Sequence of chain 41.D:
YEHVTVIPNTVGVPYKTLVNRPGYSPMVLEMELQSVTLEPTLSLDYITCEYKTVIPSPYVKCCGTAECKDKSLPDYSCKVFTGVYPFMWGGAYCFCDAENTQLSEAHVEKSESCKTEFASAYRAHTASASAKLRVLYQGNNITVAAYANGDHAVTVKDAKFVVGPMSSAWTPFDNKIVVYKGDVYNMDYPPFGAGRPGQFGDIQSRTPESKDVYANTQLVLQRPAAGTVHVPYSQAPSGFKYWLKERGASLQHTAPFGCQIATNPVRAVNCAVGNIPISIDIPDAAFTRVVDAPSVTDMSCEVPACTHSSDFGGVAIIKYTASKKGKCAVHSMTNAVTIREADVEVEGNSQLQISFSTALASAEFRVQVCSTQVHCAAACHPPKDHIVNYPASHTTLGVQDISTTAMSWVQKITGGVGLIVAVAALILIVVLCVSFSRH

The small molecule below binds the protein below.
Small molecule (SMILES): CC(=O)N[C@@H]1[C@@H](O)[C@H](O)[C@@H](CO)O[C@H]1O

Sequence of chain 41.E:
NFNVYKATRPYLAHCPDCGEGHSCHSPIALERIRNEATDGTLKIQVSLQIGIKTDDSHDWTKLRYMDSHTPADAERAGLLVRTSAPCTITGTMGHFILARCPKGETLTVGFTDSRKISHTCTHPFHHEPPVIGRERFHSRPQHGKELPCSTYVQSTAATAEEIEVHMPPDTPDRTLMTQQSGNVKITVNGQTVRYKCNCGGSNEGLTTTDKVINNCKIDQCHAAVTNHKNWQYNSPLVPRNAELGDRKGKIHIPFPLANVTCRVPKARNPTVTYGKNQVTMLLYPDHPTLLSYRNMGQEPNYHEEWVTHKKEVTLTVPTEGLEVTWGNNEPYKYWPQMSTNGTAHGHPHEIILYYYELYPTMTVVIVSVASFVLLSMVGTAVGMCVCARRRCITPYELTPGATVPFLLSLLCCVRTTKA

Binding-site contacts:
Ligand atom C6 contacts residue THR116 of chain 41.D at 4.5 Å.
Ligand atom N2 contacts residue ASN259 of chain 41.E at 3.0 Å (h-bond).
Ligand atom C2 contacts residue ASN259 of chain 41.E at 2.4 Å.
Ligand atom O5 contacts residue THR116 of chain 41.D at 3.8 Å.
Ligand atom O6 contacts residue ASN259 of chain 41.E at 4.4 Å.
Ligand atom C4 contacts residue ASN259 of chain 41.E at 4.1 Å.
Ligand atom O6 contacts residue THR116 of chain 41.D at 3.2 Å (h-bond).
Ligand atom O6 contacts residue LYS115 of chain 41.D at 3.5 Å (salt-bridge).
Ligand atom C6 contacts residue LYS115 of chain 41.D at 4.3 Å.
Ligand atom O7 contacts residue GLU117 of chain 41.D at 4.3 Å.
Ligand atom O7 contacts residue ASN259 of chain 41.E at 2.7 Å (h-bond).
Ligand atom O7 contacts residue LYS181 of chain 41.D at 4.3 Å.
Ligand atom C3 contacts residue ASN259 of chain 41.E at 3.7 Å.
Ligand atom C5 contacts residue ASN259 of chain 41.E at 3.6 Å.
Ligand atom O5 contacts residue ASN259 of chain 41.E at 2.3 Å (h-bond).
Ligand atom C1 contacts residue ASN259 of chain 41.E at 1.4 Å.
Ligand atom C8 contacts residue ASN259 of chain 41.E at 4.4 Å.
Ligand atom C7 contacts residue ASN259 of chain 41.E at 3.1 Å.